This small molecule binds to this protein.
Small molecule (SMILES): O=C(O)c1cc(/N=N/c2ccc(S(=O)(=O)Nc3ccccn3)cc2)ccc1O

Binding-site contacts:
Ligand atom O4 contacts residue ARG14 of chain 1.B at 3.3 Å.
Ligand atom C3 contacts residue PRO10 of chain 1.B at 3.0 Å (hydrophobic).
Ligand atom C4 contacts residue VAL11 of chain 1.B at 3.3 Å (hydrophobic).
Ligand atom C5 contacts residue PRO203 of chain 1.B at 3.9 Å (hydrophobic).
Ligand atom C5 contacts residue ASN205 of chain 1.B at 4.0 Å.
Ligand atom O1 contacts residue PHE9 of chain 1.B at 3.5 Å.
Ligand atom N2 contacts residue GLY206 of chain 1.B at 3.9 Å.
Ligand atom C18 contacts residue ILE105 of chain 1.B at 3.8 Å (hydrophobic).
Ligand atom O3 contacts residue ILE105 of chain 1.B at 3.1 Å.
Ligand atom C12 contacts residue GSH1 of chain 1.G at 4.0 Å.
Ligand atom N3 contacts residue GSH1 of chain 1.G at 3.7 Å.
Ligand atom C13 contacts residue GSH1 of chain 1.G at 3.4 Å.
Ligand atom O1 contacts residue VAL36 of chain 1.B at 3.8 Å.
Ligand atom C4 contacts residue PRO10 of chain 1.B at 3.5 Å (hydrophobic).
Ligand atom C15 contacts residue ILE105 of chain 1.B at 3.4 Å (hydrophobic).
Ligand atom C14 contacts residue GSH1 of chain 1.G at 3.8 Å.
Ligand atom C17 contacts residue TYR109 of chain 1.B at 4.0 Å (hydrophobic).
Ligand atom C16 contacts residue TYR109 of chain 1.B at 4.0 Å (hydrophobic).
Ligand atom C2 contacts residue VAL11 of chain 1.B at 3.8 Å (hydrophobic).
Ligand atom C7 contacts residue PHE9 of chain 1.B at 3.4 Å (hydrophobic).
Ligand atom N4 contacts residue TYR109 of chain 1.B at 3.8 Å.
Ligand atom O5 contacts residue GSH1 of chain 1.G at 3.5 Å (h-bond).
Ligand atom N3 contacts residue TYR109 of chain 1.B at 3.6 Å.
Ligand atom C12 contacts residue TYR109 of chain 1.B at 3.8 Å (hydrophobic).
Ligand atom C5 contacts residue GLY206 of chain 1.B at 3.5 Å.
Ligand atom O4 contacts residue GSH1 of chain 1.G at 2.8 Å (h-bond).
Ligand atom C18 contacts residue ARG14 of chain 1.B at 3.5 Å.
Ligand atom C2 contacts residue PRO10 of chain 1.B at 3.5 Å (hydrophobic).
Ligand atom O5 contacts residue ILE105 of chain 1.B at 3.2 Å.
Ligand atom C5 contacts residue VAL11 of chain 1.B at 4.0 Å (hydrophobic).
Ligand atom C14 contacts residue ILE105 of chain 1.B at 3.9 Å (hydrophobic).
Ligand atom O5 contacts residue ARG14 of chain 1.B at 2.8 Å (salt-bridge).
Ligand atom N1 contacts residue GLY206 of chain 1.B at 2.9 Å (h-bond).
Ligand atom C1 contacts residue GLY206 of chain 1.B at 3.8 Å.
Ligand atom O2 contacts residue VAL36 of chain 1.B at 3.1 Å.
Ligand atom O1 contacts residue PRO10 of chain 1.B at 4.0 Å.
Ligand atom C4 contacts residue PRO203 of chain 1.B at 3.1 Å (hydrophobic).
Ligand atom C3 contacts residue VAL11 of chain 1.B at 3.2 Å (hydrophobic).
Ligand atom C18 contacts residue GSH1 of chain 1.G at 3.4 Å.
Ligand atom C8 contacts residue PHE9 of chain 1.B at 3.5 Å (hydrophobic).

Sequence of chain 1.B:
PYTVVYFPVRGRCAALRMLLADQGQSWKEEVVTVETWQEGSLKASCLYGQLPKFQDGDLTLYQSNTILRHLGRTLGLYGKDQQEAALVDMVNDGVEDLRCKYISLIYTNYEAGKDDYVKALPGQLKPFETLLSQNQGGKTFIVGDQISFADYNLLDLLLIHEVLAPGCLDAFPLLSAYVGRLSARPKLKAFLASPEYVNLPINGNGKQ